Sequence of chain 1.D:
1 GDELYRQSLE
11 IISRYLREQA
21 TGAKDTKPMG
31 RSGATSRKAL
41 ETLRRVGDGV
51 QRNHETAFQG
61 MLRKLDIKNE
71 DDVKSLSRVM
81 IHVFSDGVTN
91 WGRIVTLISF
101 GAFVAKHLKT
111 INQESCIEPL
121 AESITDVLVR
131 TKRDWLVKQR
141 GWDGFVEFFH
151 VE

Binding-site contacts:
Ligand atom CAG contacts residue PHE58 of chain 1.D at 3.7 Å (hydrophobic).
Ligand atom CAY contacts residue PHE100 of chain 1.D at 3.7 Å (hydrophobic).
Ligand atom CAH contacts residue MET61 of chain 1.D at 3.7 Å (hydrophobic).
Ligand atom OAA contacts residue ARG93 of chain 1.D at 3.0 Å (salt-bridge).
Ligand atom CAV contacts residue MET80 of chain 1.D at 3.6 Å (hydrophobic).
Ligand atom CAZ contacts residue PHE100 of chain 1.D at 3.6 Å (hydrophobic).
Ligand atom OAB contacts residue PHE84 of chain 1.D at 3.7 Å.
Ligand atom CAZ contacts residue MET80 of chain 1.D at 3.7 Å (hydrophobic).
Ligand atom CAM contacts residue LEU97 of chain 1.D at 3.9 Å (hydrophobic).
Ligand atom OAS contacts residue LEU97 of chain 1.D at 3.4 Å.
Ligand atom CAD contacts residue GLY101 of chain 1.D at 3.7 Å.
Ligand atom CAD contacts residue LEU97 of chain 1.D at 3.7 Å (hydrophobic).
Ligand atom OAB contacts residue ARG93 of chain 1.D at 2.3 Å (salt-bridge).
Ligand atom CAI contacts residue MET80 of chain 1.D at 3.8 Å (hydrophobic).
Ligand atom CAQ contacts residue THR96 of chain 1.D at 3.8 Å.
Ligand atom CAX contacts residue VAL83 of chain 1.D at 3.4 Å (hydrophobic).
Ligand atom CAE contacts residue PHE58 of chain 1.D at 3.5 Å (hydrophobic).
Ligand atom CAT contacts residue ARG93 of chain 1.D at 3.0 Å.
Ligand atom CAF contacts residue MET80 of chain 1.D at 3.8 Å (hydrophobic).
Ligand atom CAH contacts residue MET80 of chain 1.D at 3.6 Å (hydrophobic).
Ligand atom CAL contacts residue PHE100 of chain 1.D at 3.7 Å (hydrophobic).
Ligand atom CAC contacts residue PHE100 of chain 1.D at 3.7 Å (hydrophobic).
Ligand atom CAK contacts residue LEU97 of chain 1.D at 3.7 Å (hydrophobic).
Ligand atom CAW contacts residue THR96 of chain 1.D at 3.7 Å.
Ligand atom CAI contacts residue PHE100 of chain 1.D at 3.7 Å (hydrophobic).
Ligand atom CAK contacts residue PHE100 of chain 1.D at 3.5 Å (hydrophobic).
Ligand atom CAL contacts residue PHE58 of chain 1.D at 3.8 Å (hydrophobic).
Ligand atom CAJ contacts residue LEU65 of chain 1.D at 3.6 Å (hydrophobic).
Ligand atom CAO contacts residue VAL83 of chain 1.D at 3.9 Å (hydrophobic).
Ligand atom CAD contacts residue PHE100 of chain 1.D at 3.6 Å (hydrophobic).
Ligand atom CAM contacts residue PHE84 of chain 1.D at 3.8 Å (hydrophobic).
Ligand atom CAE contacts residue PHE100 of chain 1.D at 3.6 Å (hydrophobic).
Ligand atom CAQ contacts residue LEU97 of chain 1.D at 3.8 Å (hydrophobic).
Ligand atom CAF contacts residue MET61 of chain 1.D at 3.8 Å (hydrophobic).
Ligand atom NBC contacts residue VAL83 of chain 1.D at 3.6 Å.
Ligand atom OAB contacts residue VAL83 of chain 1.D at 3.5 Å.
Ligand atom CAD contacts residue ILE124 of chain 1.D at 3.9 Å (hydrophobic).
Ligand atom CAE contacts residue MET61 of chain 1.D at 3.6 Å (hydrophobic).
Ligand atom CAG contacts residue MET61 of chain 1.D at 3.4 Å (hydrophobic).
Ligand atom CAT contacts residue VAL83 of chain 1.D at 3.5 Å (hydrophobic).

The protein below binds the small molecule below.
Small molecule (SMILES): O=C(O)c1c(CCCOc2cccc3ccccc23)c2cccc3c2n1CCC3